This protein binds this small molecule.
Small molecule (SMILES): CC(C)(C)OC(=O)N[C@@H](CSC[C@@H](Nc1ccccc1)C(=O)NCc1cccnc1)Cc1c[nH]c2ccccc12

Binding-site contacts:
Ligand atom C29 contacts residue THR289 of chain 1.A at 3.8 Å.
Ligand atom C39 contacts residue ARG85 of chain 1.A at 3.4 Å.
Ligand atom C03 contacts residue PHE195 of chain 1.A at 3.5 Å (hydrophobic).
Ligand atom C16 contacts residue ILE281 of chain 1.A at 3.7 Å (hydrophobic).
Ligand atom C40 contacts residue HEM1 of chain 1.B at 3.3 Å.
Ligand atom C18 contacts residue PHE284 of chain 1.A at 3.5 Å (hydrophobic).
Ligand atom N23 contacts residue PHE284 of chain 1.A at 3.3 Å.
Ligand atom C19 contacts residue PHE284 of chain 1.A at 3.6 Å (hydrophobic).
Ligand atom C17 contacts residue PHE284 of chain 1.A at 3.5 Å (hydrophobic).
Ligand atom C21 contacts residue SER99 of chain 1.A at 3.4 Å.
Ligand atom C01 contacts residue GLU354 of chain 1.A at 3.2 Å.
Ligand atom C26 contacts residue HEM1 of chain 1.B at 3.0 Å.
Ligand atom C18 contacts residue PHE221 of chain 1.A at 3.9 Å (hydrophobic).
Ligand atom C20 contacts residue PHE284 of chain 1.A at 3.5 Å (hydrophobic).
Ligand atom C19 contacts residue PHE193 of chain 1.A at 3.5 Å (hydrophobic).
Ligand atom C17 contacts residue PHE221 of chain 1.A at 3.3 Å (hydrophobic).
Ligand atom C16 contacts residue PHE221 of chain 1.A at 3.6 Å (hydrophobic).
Ligand atom C25 contacts residue ALA285 of chain 1.A at 3.8 Å (hydrophobic).
Ligand atom C13 contacts residue SER99 of chain 1.A at 3.5 Å.
Ligand atom C01 contacts residue ARG86 of chain 1.A at 3.3 Å.
Ligand atom C26 contacts residue ALA285 of chain 1.A at 3.9 Å (hydrophobic).
Ligand atom C04 contacts residue PHE195 of chain 1.A at 3.5 Å (hydrophobic).
Ligand atom N27 contacts residue HEM1 of chain 1.B at 2.3 Å.
Ligand atom C20 contacts residue PHE193 of chain 1.A at 3.8 Å (hydrophobic).
Ligand atom C04 contacts residue PHE88 of chain 1.A at 3.6 Å (hydrophobic).
Ligand atom C10 contacts residue PHE88 of chain 1.A at 3.5 Å (hydrophobic).
Ligand atom C30 contacts residue PHE284 of chain 1.A at 3.5 Å (hydrophobic).
Ligand atom C39 contacts residue HEM1 of chain 1.B at 3.1 Å.
Ligand atom O22 contacts residue SER99 of chain 1.A at 2.7 Å (h-bond).
Ligand atom C13 contacts residue ILE281 of chain 1.A at 3.8 Å (hydrophobic).
Ligand atom S11 contacts residue PHE88 of chain 1.A at 3.6 Å.
Ligand atom C24 contacts residue ALA285 of chain 1.A at 3.5 Å (hydrophobic).
Ligand atom C38 contacts residue ARG85 of chain 1.A at 3.1 Å.
Ligand atom C24 contacts residue PHE284 of chain 1.A at 3.5 Å (hydrophobic).
Ligand atom C12 contacts residue SER99 of chain 1.A at 3.2 Å.
Ligand atom C15 contacts residue PHE284 of chain 1.A at 3.6 Å (hydrophobic).
Ligand atom C38 contacts residue SER99 of chain 1.A at 3.6 Å.
Ligand atom C28 contacts residue HEM1 of chain 1.B at 3.2 Å.
Ligand atom C16 contacts residue PHE284 of chain 1.A at 3.9 Å (hydrophobic).
Ligand atom S11 contacts residue ILE100 of chain 1.A at 3.6 Å.

Sequence of chain 1.A:
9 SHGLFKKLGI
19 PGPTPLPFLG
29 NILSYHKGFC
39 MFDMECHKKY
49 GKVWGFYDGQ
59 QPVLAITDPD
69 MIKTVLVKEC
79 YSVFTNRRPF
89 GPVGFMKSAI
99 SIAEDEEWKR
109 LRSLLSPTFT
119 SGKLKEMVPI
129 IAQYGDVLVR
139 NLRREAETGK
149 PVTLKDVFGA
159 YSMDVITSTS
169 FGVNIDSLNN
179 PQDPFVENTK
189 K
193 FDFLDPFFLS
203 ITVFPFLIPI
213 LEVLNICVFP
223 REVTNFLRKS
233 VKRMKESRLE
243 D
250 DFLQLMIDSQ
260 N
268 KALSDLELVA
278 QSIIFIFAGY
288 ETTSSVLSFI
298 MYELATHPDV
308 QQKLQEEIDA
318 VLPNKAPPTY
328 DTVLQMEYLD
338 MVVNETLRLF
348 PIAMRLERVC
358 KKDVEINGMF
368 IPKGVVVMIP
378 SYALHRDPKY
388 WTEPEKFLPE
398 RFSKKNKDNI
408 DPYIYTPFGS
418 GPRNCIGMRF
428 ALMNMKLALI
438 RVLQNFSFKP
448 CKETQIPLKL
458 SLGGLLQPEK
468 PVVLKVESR